Binding-site contacts:
Ligand atom C44 contacts residue THR53 of chain 1.C at 4.0 Å.
Ligand atom C43 contacts residue THR53 of chain 1.C at 3.6 Å.
Ligand atom C44 contacts residue PHE82 of chain 1.C at 3.7 Å (hydrophobic).
Ligand atom C23 contacts residue ILE79 of chain 1.C at 3.7 Å (hydrophobic).
Ligand atom C44 contacts residue GLY78 of chain 1.C at 4.0 Å.
Ligand atom C44 contacts residue THR54 of chain 1.C at 4.2 Å.
Ligand atom C41 contacts residue THR54 of chain 1.C at 3.3 Å.
Ligand atom C44 contacts residue ILE79 of chain 1.C at 3.9 Å (hydrophobic).
Ligand atom C42 contacts residue ILE79 of chain 1.C at 4.3 Å (hydrophobic).
Ligand atom C24 contacts residue ILE79 of chain 1.C at 3.8 Å (hydrophobic).
Ligand atom C43 contacts residue THR54 of chain 1.C at 3.4 Å.
Ligand atom C42 contacts residue THR54 of chain 1.C at 3.6 Å.
Ligand atom C44 contacts residue ALA52 of chain 1.C at 3.9 Å (hydrophobic).

This protein binds this small molecule.
Small molecule (SMILES): CCCC[N+](CCCC)(CCCC)CCCC

Sequence of chain 1.C:
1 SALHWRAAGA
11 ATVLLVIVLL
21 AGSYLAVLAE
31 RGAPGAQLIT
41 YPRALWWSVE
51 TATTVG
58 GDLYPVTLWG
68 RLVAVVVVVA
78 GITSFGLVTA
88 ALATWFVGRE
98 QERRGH